Sequence of chain 1.C:
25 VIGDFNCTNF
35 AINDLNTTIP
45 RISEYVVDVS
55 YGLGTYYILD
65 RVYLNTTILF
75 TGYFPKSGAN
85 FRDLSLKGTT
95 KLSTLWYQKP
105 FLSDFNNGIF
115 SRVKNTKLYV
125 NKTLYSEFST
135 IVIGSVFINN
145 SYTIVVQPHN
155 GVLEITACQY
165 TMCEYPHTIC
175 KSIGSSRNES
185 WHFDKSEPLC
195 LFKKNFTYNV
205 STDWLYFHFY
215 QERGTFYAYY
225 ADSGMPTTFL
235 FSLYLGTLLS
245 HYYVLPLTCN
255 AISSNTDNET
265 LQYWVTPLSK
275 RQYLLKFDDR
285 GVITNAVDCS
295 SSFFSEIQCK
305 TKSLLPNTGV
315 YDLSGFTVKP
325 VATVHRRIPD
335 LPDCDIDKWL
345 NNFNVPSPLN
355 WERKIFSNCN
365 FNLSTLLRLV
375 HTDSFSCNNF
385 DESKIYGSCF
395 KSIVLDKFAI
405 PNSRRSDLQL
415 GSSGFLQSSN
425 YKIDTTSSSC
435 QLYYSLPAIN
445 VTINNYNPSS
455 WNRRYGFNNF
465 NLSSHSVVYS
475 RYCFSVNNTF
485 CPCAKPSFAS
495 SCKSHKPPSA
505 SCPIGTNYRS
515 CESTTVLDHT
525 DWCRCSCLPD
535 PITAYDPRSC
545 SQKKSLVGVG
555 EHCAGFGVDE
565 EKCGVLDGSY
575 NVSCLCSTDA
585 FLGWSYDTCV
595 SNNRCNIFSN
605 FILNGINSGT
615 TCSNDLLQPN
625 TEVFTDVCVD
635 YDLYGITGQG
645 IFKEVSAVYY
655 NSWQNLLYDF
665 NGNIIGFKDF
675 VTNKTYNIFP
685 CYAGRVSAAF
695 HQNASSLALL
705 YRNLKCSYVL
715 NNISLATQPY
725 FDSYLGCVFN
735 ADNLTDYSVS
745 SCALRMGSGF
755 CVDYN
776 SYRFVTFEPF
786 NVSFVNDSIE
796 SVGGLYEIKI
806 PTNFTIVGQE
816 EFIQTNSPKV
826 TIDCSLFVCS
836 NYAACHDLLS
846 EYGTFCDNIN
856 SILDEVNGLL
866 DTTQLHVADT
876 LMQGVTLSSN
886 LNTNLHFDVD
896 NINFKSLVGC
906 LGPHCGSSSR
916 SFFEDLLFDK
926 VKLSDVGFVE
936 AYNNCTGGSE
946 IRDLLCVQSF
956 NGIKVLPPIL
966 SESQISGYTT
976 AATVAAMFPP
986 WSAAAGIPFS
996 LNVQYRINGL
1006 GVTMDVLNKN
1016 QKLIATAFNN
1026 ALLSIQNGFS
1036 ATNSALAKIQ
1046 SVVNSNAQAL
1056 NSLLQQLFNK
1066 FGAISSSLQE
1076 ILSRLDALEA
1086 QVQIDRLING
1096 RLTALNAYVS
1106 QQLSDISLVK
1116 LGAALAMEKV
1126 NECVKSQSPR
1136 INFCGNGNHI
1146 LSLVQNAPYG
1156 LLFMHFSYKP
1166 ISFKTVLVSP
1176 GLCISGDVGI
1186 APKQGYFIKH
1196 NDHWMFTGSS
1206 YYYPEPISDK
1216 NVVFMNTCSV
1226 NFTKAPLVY

Binding-site contacts:
Ligand atom C5 contacts residue GLU158 of chain 1.C at 3.4 Å.
Ligand atom C1 contacts residue ASN199 of chain 1.C at 1.4 Å.
Ligand atom C4 contacts residue ASN199 of chain 1.C at 4.2 Å.
Ligand atom C6 contacts residue LYS175 of chain 1.C at 4.2 Å.
Ligand atom C8 contacts residue ASN199 of chain 1.C at 3.4 Å.
Ligand atom O5 contacts residue ASN199 of chain 1.C at 2.4 Å (h-bond).
Ligand atom O5 contacts residue VAL156 of chain 1.C at 4.2 Å.
Ligand atom C1 contacts residue GLU158 of chain 1.C at 3.6 Å.
Ligand atom O6 contacts residue GLU158 of chain 1.C at 4.1 Å.
Ligand atom N2 contacts residue ASN199 of chain 1.C at 2.9 Å (h-bond).
Ligand atom O5 contacts residue GLU158 of chain 1.C at 2.9 Å (salt-bridge).
Ligand atom O6 contacts residue LYS175 of chain 1.C at 4.0 Å.
Ligand atom O6 contacts residue HIS153 of chain 1.C at 3.1 Å.
Ligand atom C6 contacts residue GLU158 of chain 1.C at 3.3 Å.
Ligand atom C8 contacts residue GLU183 of chain 1.C at 4.5 Å.
Ligand atom O7 contacts residue ASN199 of chain 1.C at 4.2 Å.
Ligand atom C6 contacts residue HIS153 of chain 1.C at 3.7 Å.
Ligand atom C8 contacts residue HIS153 of chain 1.C at 3.4 Å.
Ligand atom C2 contacts residue ASN199 of chain 1.C at 2.5 Å.
Ligand atom C3 contacts residue ASN199 of chain 1.C at 3.8 Å.
Ligand atom C5 contacts residue ASN199 of chain 1.C at 3.7 Å.
Ligand atom C7 contacts residue ASN199 of chain 1.C at 3.4 Å.

This protein binds this small molecule.
Small molecule (SMILES): CC(=O)N[C@H]1[C@H](O[C@H]2[C@H](O)[C@@H](NC(C)=O)CO[C@@H]2CO)O[C@H](CO)[C@@H](O[C@@H]2O[C@H](CO)[C@@H](O)[C@H](O)[C@@H]2O)[C@@H]1O